Sequence of chain 2.B:
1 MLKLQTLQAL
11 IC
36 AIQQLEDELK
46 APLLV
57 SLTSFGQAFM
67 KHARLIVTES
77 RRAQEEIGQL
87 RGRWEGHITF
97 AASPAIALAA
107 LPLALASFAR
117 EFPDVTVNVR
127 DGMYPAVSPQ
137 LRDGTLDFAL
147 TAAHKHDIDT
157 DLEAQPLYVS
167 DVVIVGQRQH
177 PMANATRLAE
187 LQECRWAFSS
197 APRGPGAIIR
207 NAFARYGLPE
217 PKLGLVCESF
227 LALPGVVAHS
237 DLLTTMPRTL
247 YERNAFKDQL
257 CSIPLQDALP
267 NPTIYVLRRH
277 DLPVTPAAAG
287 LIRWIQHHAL

Binding-site contacts:
Ligand atom O1 contacts residue PRO243 of chain 2.B at 3.8 Å.
Ligand atom S contacts residue PRO243 of chain 2.B at 4.2 Å.
Ligand atom O3 contacts residue ILE270 of chain 2.B at 3.4 Å.
Ligand atom O3 contacts residue PRO243 of chain 2.B at 4.1 Å.
Ligand atom O3 contacts residue ALA101 of chain 2.B at 3.3 Å.
Ligand atom O3 contacts residue SER166 of chain 2.B at 4.3 Å.
Ligand atom C5 contacts residue PRO268 of chain 2.B at 3.8 Å (hydrophobic).
Ligand atom O1 contacts residue ALA101 of chain 2.B at 3.0 Å (h-bond).
Ligand atom C7 contacts residue ALA197 of chain 2.B at 4.0 Å (hydrophobic).
Ligand atom C6 contacts residue ALA148 of chain 2.B at 4.0 Å (hydrophobic).
Ligand atom C1 contacts residue PRO243 of chain 2.B at 3.8 Å (hydrophobic).
Ligand atom C5 contacts residue PRO243 of chain 2.B at 4.4 Å (hydrophobic).
Ligand atom O2 contacts residue SER99 of chain 2.B at 2.7 Å (h-bond).
Ligand atom C4 contacts residue SER196 of chain 2.B at 4.2 Å.
Ligand atom O1 contacts residue SER99 of chain 2.B at 3.4 Å (h-bond).
Ligand atom S contacts residue ALA148 of chain 2.B at 4.2 Å.
Ligand atom C3 contacts residue PHE226 of chain 2.B at 3.9 Å (hydrophobic).
Ligand atom C3 contacts residue SER196 of chain 2.B at 3.6 Å.
Ligand atom C7 contacts residue SER196 of chain 2.B at 3.9 Å.
Ligand atom O3 contacts residue SER99 of chain 2.B at 4.2 Å.
Ligand atom C4 contacts residue ILE204 of chain 2.B at 4.4 Å (hydrophobic).
Ligand atom S contacts residue SER99 of chain 2.B at 3.6 Å (h-bond).
Ligand atom O1 contacts residue PRO100 of chain 2.B at 3.4 Å.
Ligand atom O2 contacts residue THR147 of chain 2.B at 4.4 Å.
Ligand atom C1 contacts residue ALA148 of chain 2.B at 4.1 Å (hydrophobic).
Ligand atom C6 contacts residue PRO243 of chain 2.B at 4.0 Å (hydrophobic).
Ligand atom C2 contacts residue PHE226 of chain 2.B at 4.2 Å (hydrophobic).
Ligand atom C2 contacts residue MET129 of chain 2.B at 3.7 Å (hydrophobic).
Ligand atom C3 contacts residue MET129 of chain 2.B at 4.2 Å (hydrophobic).
Ligand atom C7 contacts residue ILE204 of chain 2.B at 3.4 Å (hydrophobic).
Ligand atom C5 contacts residue ILE204 of chain 2.B at 4.3 Å (hydrophobic).
Ligand atom C6 contacts residue SER166 of chain 2.B at 4.4 Å.
Ligand atom C2 contacts residue PRO243 of chain 2.B at 4.1 Å (hydrophobic).
Ligand atom O2 contacts residue ILE270 of chain 2.B at 4.3 Å.
Ligand atom C5 contacts residue VAL168 of chain 2.B at 4.2 Å (hydrophobic).
Ligand atom C6 contacts residue PRO268 of chain 2.B at 4.2 Å (hydrophobic).
Ligand atom S contacts residue ALA101 of chain 2.B at 4.1 Å.
Ligand atom O2 contacts residue ALA148 of chain 2.B at 3.4 Å.

This protein binds this small molecule.
Small molecule (SMILES): Cc1ccc(S(=O)(=O)O)cc1